Binding-site contacts:
Ligand atom C8 contacts residue ARG465 of chain 2.A at 3.9 Å.
Ligand atom C7 contacts residue ASN485 of chain 2.A at 3.2 Å.
Ligand atom C2 contacts residue ASN485 of chain 2.A at 2.2 Å.
Ligand atom O7 contacts residue SER466 of chain 2.A at 4.2 Å.
Ligand atom O7 contacts residue ASN485 of chain 2.A at 3.2 Å (h-bond).
Ligand atom N2 contacts residue ARG465 of chain 2.A at 4.2 Å.
Ligand atom C1 contacts residue ASN485 of chain 2.A at 1.4 Å.
Ligand atom C8 contacts residue LYS469 of chain 2.A at 3.8 Å.
Ligand atom O5 contacts residue ASN485 of chain 2.A at 2.4 Å (h-bond).
Ligand atom C8 contacts residue ASN485 of chain 2.A at 4.4 Å.
Ligand atom C3 contacts residue ASN485 of chain 2.A at 3.6 Å.
Ligand atom C7 contacts residue ARG465 of chain 2.A at 3.6 Å.
Ligand atom N2 contacts residue ASN485 of chain 2.A at 2.7 Å (h-bond).
Ligand atom O7 contacts residue ARG465 of chain 2.A at 3.5 Å.
Ligand atom C5 contacts residue ASN485 of chain 2.A at 3.7 Å.
Ligand atom C7 contacts residue GLU482 of chain 2.A at 4.0 Å.
Ligand atom N2 contacts residue GLU482 of chain 2.A at 4.5 Å.
Ligand atom C4 contacts residue ASN485 of chain 2.A at 4.0 Å.
Ligand atom C8 contacts residue GLU482 of chain 2.A at 3.6 Å.
Ligand atom O3 contacts residue ARG465 of chain 2.A at 3.6 Å.

A protein and the small-molecule ligand that binds it are described below.
Small molecule (SMILES): CC(=O)N[C@@H]1[C@@H](O)[C@H](O)[C@@H](CO)O[C@H]1O

Sequence of chain 2.A:
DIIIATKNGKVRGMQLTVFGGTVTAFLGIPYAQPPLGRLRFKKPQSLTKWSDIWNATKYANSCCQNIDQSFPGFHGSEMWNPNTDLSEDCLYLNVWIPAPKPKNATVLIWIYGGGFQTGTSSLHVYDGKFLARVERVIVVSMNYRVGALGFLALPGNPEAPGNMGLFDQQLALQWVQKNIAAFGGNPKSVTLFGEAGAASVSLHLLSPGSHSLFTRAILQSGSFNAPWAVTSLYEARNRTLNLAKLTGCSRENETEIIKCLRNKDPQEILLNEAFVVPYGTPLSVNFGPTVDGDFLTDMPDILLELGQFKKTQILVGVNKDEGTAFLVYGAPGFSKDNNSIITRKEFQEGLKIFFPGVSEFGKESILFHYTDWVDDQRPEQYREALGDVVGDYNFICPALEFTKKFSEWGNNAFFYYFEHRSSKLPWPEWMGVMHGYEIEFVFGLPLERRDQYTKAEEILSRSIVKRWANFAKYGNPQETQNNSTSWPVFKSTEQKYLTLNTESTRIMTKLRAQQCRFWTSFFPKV